Binding-site contacts:
Ligand atom O3G contacts residue LYS359 of chain 1.A at 2.8 Å (salt-bridge).
Ligand atom O2G contacts residue ARG157 of chain 1.B at 3.2 Å (salt-bridge).
Ligand atom O2G contacts residue ARG128 of chain 1.B at 3.0 Å (salt-bridge).
Ligand atom C4 contacts residue ILE514 of chain 1.A at 3.5 Å (hydrophobic).
Ligand atom O2A contacts residue GLY358 of chain 1.A at 3.5 Å.
Ligand atom O2G contacts residue MG1 of chain 1.M at 2.4 Å.
Ligand atom O3A contacts residue GLY358 of chain 1.A at 3.2 Å (h-bond).
Ligand atom N6 contacts residue VAL310 of chain 1.A at 3.5 Å.
Ligand atom PG contacts residue ARG515 of chain 1.A at 3.4 Å.
Ligand atom O3' contacts residue THR299 of chain 1.A at 3.2 Å (h-bond).
Ligand atom N1 contacts residue CYS311 of chain 1.A at 3.5 Å (h-bond).
Ligand atom N7 contacts residue GLY358 of chain 1.A at 3.0 Å (h-bond).
Ligand atom O3' contacts residue ALA303 of chain 1.A at 3.4 Å.
Ligand atom C5' contacts residue ARG515 of chain 1.A at 3.5 Å.
Ligand atom O2A contacts residue LYS359 of chain 1.A at 3.6 Å.
Ligand atom O1A contacts residue ARG515 of chain 1.A at 3.2 Å (salt-bridge).
Ligand atom O2B contacts residue GLY356 of chain 1.A at 3.4 Å (h-bond).
Ligand atom N6 contacts residue ILE357 of chain 1.A at 3.2 Å (h-bond).
Ligand atom O2A contacts residue THR360 of chain 1.A at 3.6 Å.
Ligand atom O1B contacts residue MG1 of chain 1.M at 2.6 Å.
Ligand atom O3B contacts residue GLY356 of chain 1.A at 3.5 Å (h-bond).
Ligand atom O2B contacts residue ILE357 of chain 1.A at 3.3 Å (h-bond).
Ligand atom N7 contacts residue ILE357 of chain 1.A at 3.2 Å.
Ligand atom PG contacts residue ARG128 of chain 1.B at 3.6 Å.
Ligand atom O1B contacts residue LYS359 of chain 1.A at 3.5 Å (salt-bridge).
Ligand atom O2' contacts residue THR299 of chain 1.A at 2.7 Å (h-bond).
Ligand atom S1G contacts residue ARG157 of chain 1.B at 3.4 Å (salt-bridge).
Ligand atom O3B contacts residue ARG515 of chain 1.A at 2.8 Å (salt-bridge).
Ligand atom O2A contacts residue THR361 of chain 1.A at 3.0 Å (h-bond).
Ligand atom O2B contacts residue LYS359 of chain 1.A at 2.8 Å (salt-bridge).
Ligand atom N3 contacts residue ILE514 of chain 1.A at 3.6 Å.
Ligand atom PG contacts residue MG1 of chain 1.M at 3.4 Å.
Ligand atom O3G contacts residue ASN456 of chain 1.A at 3.0 Å (h-bond).
Ligand atom N6 contacts residue CYS311 of chain 1.A at 2.9 Å (h-bond).
Ligand atom O1B contacts residue THR360 of chain 1.A at 3.1 Å (h-bond).
Ligand atom O2B contacts residue GLY358 of chain 1.A at 3.6 Å (h-bond).
Ligand atom S1G contacts residue ARG515 of chain 1.A at 3.1 Å (salt-bridge).
Ligand atom O1A contacts residue GLU132 of chain 1.B at 3.5 Å (salt-bridge).
Ligand atom O3G contacts residue MG1 of chain 1.M at 3.6 Å.
Ligand atom O4' contacts residue ARG515 of chain 1.A at 3.5 Å.

Sequence of chain 1.A:
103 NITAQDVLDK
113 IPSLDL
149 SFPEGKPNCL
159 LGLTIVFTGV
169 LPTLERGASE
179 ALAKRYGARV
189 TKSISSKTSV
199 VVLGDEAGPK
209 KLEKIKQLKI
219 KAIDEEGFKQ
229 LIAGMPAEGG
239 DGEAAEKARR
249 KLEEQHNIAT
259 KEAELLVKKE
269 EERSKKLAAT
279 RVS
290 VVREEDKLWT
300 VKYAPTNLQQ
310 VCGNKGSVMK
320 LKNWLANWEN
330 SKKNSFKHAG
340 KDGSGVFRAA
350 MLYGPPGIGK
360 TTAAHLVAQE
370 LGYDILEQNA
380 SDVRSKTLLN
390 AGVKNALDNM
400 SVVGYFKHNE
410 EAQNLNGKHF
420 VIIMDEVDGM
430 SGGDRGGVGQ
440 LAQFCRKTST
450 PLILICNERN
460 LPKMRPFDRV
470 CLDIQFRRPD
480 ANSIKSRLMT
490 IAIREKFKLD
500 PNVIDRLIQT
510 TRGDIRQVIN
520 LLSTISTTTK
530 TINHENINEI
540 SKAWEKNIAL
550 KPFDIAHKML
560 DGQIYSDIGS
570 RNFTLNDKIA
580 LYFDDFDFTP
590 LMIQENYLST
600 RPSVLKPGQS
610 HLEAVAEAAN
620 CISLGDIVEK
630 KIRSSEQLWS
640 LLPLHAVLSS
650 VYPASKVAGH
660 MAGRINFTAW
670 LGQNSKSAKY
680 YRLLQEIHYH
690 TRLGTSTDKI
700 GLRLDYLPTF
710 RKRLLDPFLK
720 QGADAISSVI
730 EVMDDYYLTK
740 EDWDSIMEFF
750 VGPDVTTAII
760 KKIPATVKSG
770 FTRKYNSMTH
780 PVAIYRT

The small molecule below binds the protein below.
Small molecule (SMILES): Nc1ncnc2c1ncn2[C@@H]1O[C@H](COP(=O)(O)OP(=O)(O)OP(O)(O)=S)[C@@H](O)[C@H]1O

Sequence of chain 1.B:
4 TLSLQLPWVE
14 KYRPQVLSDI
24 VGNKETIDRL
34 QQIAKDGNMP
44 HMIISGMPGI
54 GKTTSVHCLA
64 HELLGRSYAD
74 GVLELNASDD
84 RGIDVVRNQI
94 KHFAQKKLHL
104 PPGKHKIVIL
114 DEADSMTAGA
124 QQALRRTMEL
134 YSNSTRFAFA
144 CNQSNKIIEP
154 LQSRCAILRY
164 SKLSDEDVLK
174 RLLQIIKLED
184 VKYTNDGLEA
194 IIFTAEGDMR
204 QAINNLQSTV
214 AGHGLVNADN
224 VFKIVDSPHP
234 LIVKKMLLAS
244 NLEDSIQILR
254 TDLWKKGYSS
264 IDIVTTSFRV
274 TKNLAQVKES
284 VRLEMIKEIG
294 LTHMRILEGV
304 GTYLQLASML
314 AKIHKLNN